Binding-site contacts:
Ligand atom C5 contacts residue ASN188 of chain 1.A at 3.1 Å.
Ligand atom C9 contacts residue TRP219 of chain 1.A at 3.6 Å (hydrophobic).
Ligand atom C11 contacts residue TYR160 of chain 1.A at 3.8 Å (hydrophobic).
Ligand atom C5 contacts residue THR161 of chain 1.A at 3.9 Å.
Ligand atom C14 contacts residue TYR160 of chain 1.A at 3.7 Å (hydrophobic).
Ligand atom C4 contacts residue ASN188 of chain 1.A at 3.4 Å.
Ligand atom O1 contacts residue PHE122 of chain 1.A at 3.7 Å.
Ligand atom C16 contacts residue MET114 of chain 1.A at 3.4 Å (hydrophobic).
Ligand atom C3 contacts residue PHE122 of chain 1.A at 3.7 Å (hydrophobic).
Ligand atom F2 contacts residue GLU192 of chain 1.A at 3.3 Å.
Ligand atom N2 contacts residue VAL164 of chain 1.A at 3.8 Å.
Ligand atom F3 contacts residue TRP157 of chain 1.A at 3.2 Å.
Ligand atom C8 contacts residue ILE119 of chain 1.A at 3.7 Å (hydrophobic).
Ligand atom C3 contacts residue ASN188 of chain 1.A at 3.3 Å.
Ligand atom O2 contacts residue THR161 of chain 1.A at 3.5 Å (h-bond).
Ligand atom C2 contacts residue PHE122 of chain 1.A at 3.6 Å (hydrophobic).
Ligand atom N3 contacts residue GLY118 of chain 1.A at 3.8 Å.
Ligand atom N3 contacts residue LEU99 of chain 1.A at 3.8 Å.
Ligand atom C13 contacts residue TYR160 of chain 1.A at 3.3 Å (hydrophobic).
Ligand atom F1 contacts residue MET154 of chain 1.A at 3.3 Å.
Ligand atom O1 contacts residue ASN191 of chain 1.A at 2.8 Å (h-bond).
Ligand atom N2 contacts residue TYR160 of chain 1.A at 3.0 Å.
Ligand atom C15 contacts residue MET114 of chain 1.A at 3.7 Å (hydrophobic).
Ligand atom C7 contacts residue THR161 of chain 1.A at 3.5 Å.
Ligand atom C16 contacts residue LEU102 of chain 1.A at 3.8 Å (hydrophobic).
Ligand atom O2 contacts residue TYR160 of chain 1.A at 3.4 Å.
Ligand atom N1 contacts residue PHE122 of chain 1.A at 3.5 Å.
Ligand atom N1 contacts residue ASN188 of chain 1.A at 3.4 Å (h-bond).
Ligand atom C9 contacts residue ILE119 of chain 1.A at 3.8 Å (hydrophobic).
Ligand atom C4 contacts residue ASN191 of chain 1.A at 3.7 Å.
Ligand atom C17 contacts residue GLY118 of chain 1.A at 3.9 Å.
Ligand atom C6 contacts residue PHE122 of chain 1.A at 3.8 Å (hydrophobic).
Ligand atom F1 contacts residue ASN188 of chain 1.A at 3.5 Å.
Ligand atom C17 contacts residue MET114 of chain 1.A at 3.5 Å (hydrophobic).
Ligand atom C6 contacts residue THR161 of chain 1.A at 3.6 Å.
Ligand atom C8 contacts residue GLY118 of chain 1.A at 3.6 Å.
Ligand atom C4 contacts residue PHE122 of chain 1.A at 3.4 Å (hydrophobic).
Ligand atom F3 contacts residue PHE126 of chain 1.A at 3.5 Å.
Ligand atom F3 contacts residue PHE122 of chain 1.A at 3.5 Å.
Ligand atom C5 contacts residue PHE122 of chain 1.A at 3.7 Å (hydrophobic).

Sequence of chain 1.A:
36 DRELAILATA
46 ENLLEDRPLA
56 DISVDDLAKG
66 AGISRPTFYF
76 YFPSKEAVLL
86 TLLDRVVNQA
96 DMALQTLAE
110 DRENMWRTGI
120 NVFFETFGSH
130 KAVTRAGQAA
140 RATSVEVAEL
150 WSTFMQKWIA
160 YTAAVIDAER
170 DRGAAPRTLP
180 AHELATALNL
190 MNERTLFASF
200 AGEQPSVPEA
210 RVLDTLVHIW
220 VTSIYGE

The small molecule below binds the protein below.
Small molecule (SMILES): O=C(CCC(F)(F)F)N1CCC(c2nc(-c3ccccc3)no2)CC1